Binding-site contacts:
Ligand atom C6 contacts residue GLN333 of chain 1.A at 3.5 Å.
Ligand atom O5 contacts residue GLN333 of chain 1.A at 4.5 Å.
Ligand atom C7 contacts residue GLN334 of chain 1.A at 4.4 Å.
Ligand atom N2 contacts residue GLN334 of chain 1.A at 4.3 Å.
Ligand atom O7 contacts residue ASN287 of chain 1.A at 3.3 Å (h-bond).
Ligand atom C1 contacts residue ASN287 of chain 1.A at 1.4 Å.
Ligand atom C1 contacts residue GLN334 of chain 1.A at 4.5 Å.
Ligand atom N2 contacts residue ASN287 of chain 1.A at 3.0 Å (h-bond).
Ligand atom O5 contacts residue ASN287 of chain 1.A at 2.3 Å (h-bond).
Ligand atom C2 contacts residue GLN333 of chain 1.A at 4.5 Å.
Ligand atom O3 contacts residue GLN333 of chain 1.A at 4.3 Å.
Ligand atom C5 contacts residue GLN333 of chain 1.A at 3.8 Å.
Ligand atom O4 contacts residue GLN333 of chain 1.A at 4.3 Å.
Ligand atom C5 contacts residue ASN287 of chain 1.A at 3.6 Å.
Ligand atom C8 contacts residue ASN287 of chain 1.A at 4.5 Å.
Ligand atom C7 contacts residue ASN287 of chain 1.A at 3.3 Å.
Ligand atom C2 contacts residue ASN287 of chain 1.A at 2.5 Å.
Ligand atom C3 contacts residue ASN287 of chain 1.A at 3.8 Å.
Ligand atom O7 contacts residue GLN333 of chain 1.A at 3.6 Å.
Ligand atom C8 contacts residue GLN334 of chain 1.A at 3.4 Å.
Ligand atom C4 contacts residue ASN287 of chain 1.A at 4.2 Å.

A small-molecule ligand and the protein it binds are described below.
Small molecule (SMILES): CC(=O)N[C@H]1[C@H](O[C@H]2[C@H](O)[C@@H](NC(C)=O)CO[C@@H]2CO)O[C@H](CO)[C@@H](O)[C@@H]1O

Sequence of chain 1.A:
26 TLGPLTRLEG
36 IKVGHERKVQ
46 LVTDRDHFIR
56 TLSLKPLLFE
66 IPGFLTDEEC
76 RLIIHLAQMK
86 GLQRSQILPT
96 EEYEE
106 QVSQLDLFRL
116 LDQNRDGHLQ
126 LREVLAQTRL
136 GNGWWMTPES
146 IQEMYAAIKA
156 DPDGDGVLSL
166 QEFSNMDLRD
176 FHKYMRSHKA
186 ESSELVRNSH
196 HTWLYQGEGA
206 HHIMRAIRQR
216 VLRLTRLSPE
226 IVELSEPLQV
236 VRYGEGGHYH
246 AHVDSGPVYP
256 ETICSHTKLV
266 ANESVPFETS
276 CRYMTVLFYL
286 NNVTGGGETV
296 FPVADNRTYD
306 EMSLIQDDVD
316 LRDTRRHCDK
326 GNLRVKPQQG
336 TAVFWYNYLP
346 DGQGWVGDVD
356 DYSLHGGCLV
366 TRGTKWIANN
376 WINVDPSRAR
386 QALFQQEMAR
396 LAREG